Sequence of chain 1.A:
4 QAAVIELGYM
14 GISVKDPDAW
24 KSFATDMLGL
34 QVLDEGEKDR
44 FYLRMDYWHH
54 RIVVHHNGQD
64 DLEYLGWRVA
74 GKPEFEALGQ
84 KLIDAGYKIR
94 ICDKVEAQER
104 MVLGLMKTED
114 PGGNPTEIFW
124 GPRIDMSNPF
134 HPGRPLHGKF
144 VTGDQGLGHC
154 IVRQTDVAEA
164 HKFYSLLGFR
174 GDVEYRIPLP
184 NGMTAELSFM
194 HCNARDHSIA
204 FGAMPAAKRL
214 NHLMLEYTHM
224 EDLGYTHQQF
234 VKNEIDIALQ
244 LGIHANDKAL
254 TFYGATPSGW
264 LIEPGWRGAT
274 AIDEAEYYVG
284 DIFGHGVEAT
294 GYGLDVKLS

The protein below binds the small molecule below.
Small molecule (SMILES): Cc1ccc(O)c(O)c1

Binding-site contacts:
Ligand atom C4 contacts residue ALA197 of chain 1.A at 3.7 Å (hydrophobic).
Ligand atom C6 contacts residue ALA274 of chain 1.A at 3.8 Å (hydrophobic).
Ligand atom C1 contacts residue ASN196 of chain 1.A at 4.1 Å.
Ligand atom C4 contacts residue ASN196 of chain 1.A at 3.6 Å.
Ligand atom C6 contacts residue ASN196 of chain 1.A at 4.3 Å.
Ligand atom C2 contacts residue ASP276 of chain 1.A at 4.3 Å.
Ligand atom C6 contacts residue ALA197 of chain 1.A at 4.2 Å (hydrophobic).
Ligand atom C contacts residue ALA274 of chain 1.A at 3.3 Å (hydrophobic).
Ligand atom C2 contacts residue HIS194 of chain 1.A at 4.0 Å.
Ligand atom O3 contacts residue CYS195 of chain 1.A at 4.1 Å.
Ligand atom O4 contacts residue ALA197 of chain 1.A at 3.7 Å.
Ligand atom C2 contacts residue ASN196 of chain 1.A at 4.0 Å.
Ligand atom C3 contacts residue ALA197 of chain 1.A at 4.2 Å (hydrophobic).
Ligand atom C1 contacts residue ASP276 of chain 1.A at 4.3 Å.
Ligand atom C5 contacts residue ALA197 of chain 1.A at 3.7 Å (hydrophobic).
Ligand atom O4 contacts residue ASN196 of chain 1.A at 3.9 Å.
Ligand atom C1 contacts residue HIS194 of chain 1.A at 4.3 Å.
Ligand atom C1 contacts residue ALA274 of chain 1.A at 4.0 Å (hydrophobic).
Ligand atom C5 contacts residue ASN196 of chain 1.A at 4.0 Å.
Ligand atom C contacts residue HIS194 of chain 1.A at 3.7 Å.
Ligand atom C contacts residue ILE275 of chain 1.A at 4.0 Å (hydrophobic).
Ligand atom C3 contacts residue ASN196 of chain 1.A at 3.7 Å.
Ligand atom C6 contacts residue THR273 of chain 1.A at 4.3 Å.
Ligand atom C contacts residue ASP276 of chain 1.A at 3.4 Å.
Ligand atom O3 contacts residue ASN196 of chain 1.A at 3.6 Å.